A protein and the small-molecule ligand that binds it are described below.
Small molecule (SMILES): CC(=O)N[C@H]1[C@H](O[C@H]2[C@H](O)[C@@H](NC(C)=O)CO[C@@H]2CO)O[C@H](CO)[C@@H](O[C@@H]2O[C@H](CO[C@H]3O[C@H](CO)[C@@H](O)[C@H](O)[C@@H]3O)[C@@H](O)[C@H](O[C@H]3O[C@H](CO)[C@@H](O)[C@H](O)[C@@H]3O)[C@@H]2O)[C@@H]1O

Sequence of chain 1.C:
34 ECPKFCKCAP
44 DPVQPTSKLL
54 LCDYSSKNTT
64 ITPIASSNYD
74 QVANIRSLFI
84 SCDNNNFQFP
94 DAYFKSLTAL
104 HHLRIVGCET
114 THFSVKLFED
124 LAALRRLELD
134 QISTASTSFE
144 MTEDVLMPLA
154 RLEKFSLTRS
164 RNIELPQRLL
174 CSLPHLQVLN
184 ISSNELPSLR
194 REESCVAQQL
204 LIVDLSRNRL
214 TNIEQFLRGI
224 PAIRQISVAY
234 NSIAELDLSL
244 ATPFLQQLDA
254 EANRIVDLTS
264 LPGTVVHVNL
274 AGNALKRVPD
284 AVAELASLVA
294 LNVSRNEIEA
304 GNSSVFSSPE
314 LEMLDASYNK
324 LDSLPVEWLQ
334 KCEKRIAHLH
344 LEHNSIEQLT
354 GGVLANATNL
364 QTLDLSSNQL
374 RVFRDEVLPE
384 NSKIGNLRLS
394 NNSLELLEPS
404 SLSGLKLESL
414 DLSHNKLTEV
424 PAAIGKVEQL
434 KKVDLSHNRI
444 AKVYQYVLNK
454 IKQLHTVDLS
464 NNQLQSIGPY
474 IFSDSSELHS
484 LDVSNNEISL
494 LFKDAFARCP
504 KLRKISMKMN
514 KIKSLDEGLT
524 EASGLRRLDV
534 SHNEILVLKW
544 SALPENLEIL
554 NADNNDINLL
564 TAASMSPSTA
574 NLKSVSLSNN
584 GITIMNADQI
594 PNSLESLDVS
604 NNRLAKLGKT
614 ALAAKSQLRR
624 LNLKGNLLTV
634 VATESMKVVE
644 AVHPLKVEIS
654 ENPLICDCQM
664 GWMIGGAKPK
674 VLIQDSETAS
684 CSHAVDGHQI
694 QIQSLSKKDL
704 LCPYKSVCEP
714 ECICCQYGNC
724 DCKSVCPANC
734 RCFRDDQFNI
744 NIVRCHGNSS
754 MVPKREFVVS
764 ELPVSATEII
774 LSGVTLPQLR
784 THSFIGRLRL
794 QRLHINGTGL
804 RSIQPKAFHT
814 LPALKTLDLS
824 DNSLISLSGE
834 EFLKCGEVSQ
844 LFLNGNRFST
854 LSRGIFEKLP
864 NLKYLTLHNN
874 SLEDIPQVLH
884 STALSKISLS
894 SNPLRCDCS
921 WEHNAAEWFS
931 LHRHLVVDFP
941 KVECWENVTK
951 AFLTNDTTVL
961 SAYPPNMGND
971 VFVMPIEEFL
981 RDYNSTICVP

Binding-site contacts:
Ligand atom C6 contacts residue GLY690 of chain 1.C at 3.9 Å.
Ligand atom N2 contacts residue HIS797 of chain 1.C at 4.0 Å.
Ligand atom O7 contacts residue HIS797 of chain 1.C at 3.6 Å.
Ligand atom C8 contacts residue ASP821 of chain 1.C at 3.2 Å.
Ligand atom O2 contacts residue ASP689 of chain 1.C at 3.5 Å (salt-bridge).
Ligand atom O4 contacts residue HIS691 of chain 1.C at 4.1 Å.
Ligand atom O6 contacts residue ASP689 of chain 1.C at 2.9 Å (salt-bridge).
Ligand atom O7 contacts residue HIS749 of chain 1.C at 3.6 Å.
Ligand atom C3 contacts residue ASN799 of chain 1.C at 3.8 Å.
Ligand atom O6 contacts residue ASN799 of chain 1.C at 2.9 Å (h-bond).
Ligand atom O5 contacts residue SER775 of chain 1.C at 4.0 Å.
Ligand atom C6 contacts residue SER775 of chain 1.C at 4.0 Å.
Ligand atom C2 contacts residue ASN799 of chain 1.C at 2.5 Å.
Ligand atom O5 contacts residue ASN799 of chain 1.C at 2.5 Å (h-bond).
Ligand atom C1 contacts residue ASN799 of chain 1.C at 1.5 Å.
Ligand atom C2 contacts residue ASP689 of chain 1.C at 4.0 Å.
Ligand atom N2 contacts residue ASP821 of chain 1.C at 3.6 Å.
Ligand atom C5 contacts residue ASN799 of chain 1.C at 3.7 Å.
Ligand atom O2 contacts residue ARG747 of chain 1.C at 3.8 Å.
Ligand atom C2 contacts residue ARG747 of chain 1.C at 4.0 Å.
Ligand atom N2 contacts residue ASN799 of chain 1.C at 2.8 Å (h-bond).
Ligand atom O6 contacts residue HIS691 of chain 1.C at 3.0 Å (h-bond).
Ligand atom O7 contacts residue SER775 of chain 1.C at 4.0 Å.
Ligand atom C5 contacts residue HIS691 of chain 1.C at 3.7 Å.
Ligand atom O5 contacts residue HIS691 of chain 1.C at 3.7 Å.
Ligand atom C4 contacts residue ARG747 of chain 1.C at 4.1 Å.
Ligand atom C1 contacts residue ARG747 of chain 1.C at 4.0 Å.
Ligand atom O5 contacts residue ASP689 of chain 1.C at 3.7 Å.
Ligand atom O2 contacts residue HIS691 of chain 1.C at 3.5 Å (h-bond).
Ligand atom O6 contacts residue SER775 of chain 1.C at 3.4 Å.
Ligand atom C7 contacts residue HIS797 of chain 1.C at 3.5 Å.
Ligand atom O6 contacts residue GLY800 of chain 1.C at 3.8 Å.
Ligand atom C1 contacts residue ASP689 of chain 1.C at 3.4 Å.
Ligand atom C7 contacts residue ASN799 of chain 1.C at 4.1 Å.
Ligand atom O6 contacts residue GLY690 of chain 1.C at 3.0 Å.
Ligand atom C6 contacts residue HIS691 of chain 1.C at 3.5 Å.
Ligand atom C4 contacts residue HIS691 of chain 1.C at 3.3 Å.
Ligand atom O4 contacts residue ARG747 of chain 1.C at 3.1 Å (salt-bridge).
Ligand atom C8 contacts residue HIS797 of chain 1.C at 3.6 Å.
Ligand atom C7 contacts residue ASP821 of chain 1.C at 3.8 Å.